Sequence of chain 1.A:
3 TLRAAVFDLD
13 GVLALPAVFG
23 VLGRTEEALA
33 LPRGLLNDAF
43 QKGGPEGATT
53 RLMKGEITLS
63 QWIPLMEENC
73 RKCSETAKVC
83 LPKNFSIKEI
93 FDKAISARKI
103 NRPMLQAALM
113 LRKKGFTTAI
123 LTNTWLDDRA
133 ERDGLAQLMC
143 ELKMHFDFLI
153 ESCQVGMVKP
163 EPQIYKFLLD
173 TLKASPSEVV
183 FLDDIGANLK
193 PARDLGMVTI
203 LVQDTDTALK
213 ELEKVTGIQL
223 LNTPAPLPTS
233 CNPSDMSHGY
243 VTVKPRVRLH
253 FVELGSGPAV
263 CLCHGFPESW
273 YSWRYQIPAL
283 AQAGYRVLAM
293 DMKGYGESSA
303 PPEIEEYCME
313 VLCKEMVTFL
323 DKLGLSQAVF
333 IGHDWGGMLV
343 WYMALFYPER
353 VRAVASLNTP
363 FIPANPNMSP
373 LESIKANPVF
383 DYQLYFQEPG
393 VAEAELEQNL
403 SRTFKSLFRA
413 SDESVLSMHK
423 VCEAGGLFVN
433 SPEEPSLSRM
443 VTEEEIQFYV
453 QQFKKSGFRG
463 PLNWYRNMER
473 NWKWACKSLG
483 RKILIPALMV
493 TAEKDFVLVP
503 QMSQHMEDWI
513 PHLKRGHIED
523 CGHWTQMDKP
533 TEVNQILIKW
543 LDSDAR

Binding-site contacts:
Ligand atom C14 contacts residue ASP336 of chain 1.A at 4.0 Å.
Ligand atom C12 contacts residue PHE268 of chain 1.A at 3.3 Å (hydrophobic).
Ligand atom C10 contacts residue GLN385 of chain 1.A at 3.7 Å.
Ligand atom C13 contacts residue ASP336 of chain 1.A at 3.6 Å.
Ligand atom C28 contacts residue SER416 of chain 1.A at 3.7 Å.
Ligand atom N18 contacts residue ASP336 of chain 1.A at 2.6 Å (salt-bridge).
Ligand atom C21 contacts residue HIS525 of chain 1.A at 4.0 Å.
Ligand atom O19 contacts residue MET420 of chain 1.A at 3.5 Å.
Ligand atom C22 contacts residue TRP526 of chain 1.A at 3.9 Å (hydrophobic).
Ligand atom O27 contacts residue TYR384 of chain 1.A at 2.5 Å (h-bond).
Ligand atom N11 contacts residue ASP336 of chain 1.A at 2.9 Å (salt-bridge).
Ligand atom C1 contacts residue TRP337 of chain 1.A at 3.6 Å (hydrophobic).
Ligand atom C25 contacts residue MET420 of chain 1.A at 3.8 Å (hydrophobic).
Ligand atom O27 contacts residue TYR467 of chain 1.A at 2.9 Å (h-bond).
Ligand atom N18 contacts residue TYR467 of chain 1.A at 3.2 Å (h-bond).
Ligand atom C22 contacts residue HIS525 of chain 1.A at 4.0 Å.
Ligand atom C26 contacts residue TYR384 of chain 1.A at 3.2 Å (hydrophobic).
Ligand atom C9 contacts residue TRP337 of chain 1.A at 3.7 Å (hydrophobic).
Ligand atom C10 contacts residue LEU500 of chain 1.A at 3.9 Å (hydrophobic).
Ligand atom C26 contacts residue ASP336 of chain 1.A at 3.3 Å.
Ligand atom C25 contacts residue LEU409 of chain 1.A at 3.9 Å (hydrophobic).
Ligand atom C17 contacts residue PHE268 of chain 1.A at 4.0 Å (hydrophobic).
Ligand atom O19 contacts residue LEU409 of chain 1.A at 3.9 Å.
Ligand atom O30 contacts residue SER416 of chain 1.A at 3.3 Å (h-bond).
Ligand atom C6 contacts residue GLN385 of chain 1.A at 3.6 Å.
Ligand atom C14 contacts residue HIS525 of chain 1.A at 3.8 Å.
Ligand atom N18 contacts residue TYR384 of chain 1.A at 3.9 Å.
Ligand atom O29 contacts residue SER416 of chain 1.A at 3.4 Å (h-bond).
Ligand atom C5 contacts residue GLN385 of chain 1.A at 3.9 Å.
Ligand atom C21 contacts residue TRP526 of chain 1.A at 3.8 Å (hydrophobic).
Ligand atom O27 contacts residue GLN385 of chain 1.A at 3.9 Å.
Ligand atom C3 contacts residue THR361 of chain 1.A at 4.0 Å.
Ligand atom C2 contacts residue TYR467 of chain 1.A at 3.7 Å (hydrophobic).
Ligand atom C2 contacts residue TRP337 of chain 1.A at 3.5 Å (hydrophobic).
Ligand atom C20 contacts residue TRP526 of chain 1.A at 3.9 Å (hydrophobic).
Ligand atom C12 contacts residue TYR467 of chain 1.A at 3.7 Å (hydrophobic).
Ligand atom C13 contacts residue TYR384 of chain 1.A at 3.7 Å (hydrophobic).
Ligand atom C26 contacts residue TYR467 of chain 1.A at 3.1 Å (hydrophobic).
Ligand atom C13 contacts residue TYR467 of chain 1.A at 3.4 Å (hydrophobic).
Ligand atom C14 contacts residue TYR384 of chain 1.A at 3.6 Å (hydrophobic).

This protein binds this small molecule.
Small molecule (SMILES): O=C(NC1CCC(Oc2ccc(C(=O)O)cc2)CC1)NC12CC3CC(CC(C3)C1)C2